Sequence of chain 1.A:
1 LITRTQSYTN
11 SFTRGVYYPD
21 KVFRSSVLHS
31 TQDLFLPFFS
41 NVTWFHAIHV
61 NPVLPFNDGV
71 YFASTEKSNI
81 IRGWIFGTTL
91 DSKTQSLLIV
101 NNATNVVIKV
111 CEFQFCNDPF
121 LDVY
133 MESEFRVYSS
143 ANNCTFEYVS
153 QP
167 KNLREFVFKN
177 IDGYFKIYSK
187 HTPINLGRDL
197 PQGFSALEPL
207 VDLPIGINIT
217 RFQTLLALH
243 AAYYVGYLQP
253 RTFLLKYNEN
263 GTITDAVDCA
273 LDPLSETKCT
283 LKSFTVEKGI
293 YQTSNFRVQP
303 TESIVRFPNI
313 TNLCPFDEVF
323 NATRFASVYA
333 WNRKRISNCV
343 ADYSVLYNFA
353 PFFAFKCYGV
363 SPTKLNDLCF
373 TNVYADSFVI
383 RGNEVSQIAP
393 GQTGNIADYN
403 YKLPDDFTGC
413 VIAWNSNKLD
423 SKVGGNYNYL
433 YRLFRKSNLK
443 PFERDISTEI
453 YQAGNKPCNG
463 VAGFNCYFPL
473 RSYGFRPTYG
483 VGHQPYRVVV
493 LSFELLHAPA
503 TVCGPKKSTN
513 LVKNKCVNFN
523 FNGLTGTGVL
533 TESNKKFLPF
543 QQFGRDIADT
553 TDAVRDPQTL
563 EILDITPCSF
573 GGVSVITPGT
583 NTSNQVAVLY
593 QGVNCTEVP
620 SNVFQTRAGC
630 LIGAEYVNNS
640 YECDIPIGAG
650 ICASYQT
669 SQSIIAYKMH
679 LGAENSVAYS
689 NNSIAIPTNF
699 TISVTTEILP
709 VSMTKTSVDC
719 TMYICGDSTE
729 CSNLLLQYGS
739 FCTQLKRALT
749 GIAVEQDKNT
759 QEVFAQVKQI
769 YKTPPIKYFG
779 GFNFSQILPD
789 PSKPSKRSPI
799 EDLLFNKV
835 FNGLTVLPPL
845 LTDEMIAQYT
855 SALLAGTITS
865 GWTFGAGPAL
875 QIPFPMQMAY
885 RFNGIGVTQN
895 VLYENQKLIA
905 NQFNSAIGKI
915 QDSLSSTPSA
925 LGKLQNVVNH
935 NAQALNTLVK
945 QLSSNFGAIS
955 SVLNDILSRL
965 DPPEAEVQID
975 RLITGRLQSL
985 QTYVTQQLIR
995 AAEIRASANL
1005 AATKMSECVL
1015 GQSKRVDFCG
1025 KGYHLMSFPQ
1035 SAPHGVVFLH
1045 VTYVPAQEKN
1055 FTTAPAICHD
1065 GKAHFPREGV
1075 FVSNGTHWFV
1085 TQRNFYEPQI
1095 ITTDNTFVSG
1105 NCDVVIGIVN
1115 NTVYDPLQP

Binding-site contacts:
Ligand atom C4 contacts residue ASN689 of chain 1.B at 4.2 Å.
Ligand atom C5 contacts residue ASN689 of chain 1.B at 3.6 Å.
Ligand atom C1 contacts residue ASN689 of chain 1.B at 1.4 Å.
Ligand atom O5 contacts residue ASN689 of chain 1.B at 2.3 Å (h-bond).
Ligand atom C8 contacts residue ILE1110 of chain 1.B at 4.4 Å (hydrophobic).
Ligand atom C2 contacts residue ASN689 of chain 1.B at 2.4 Å.
Ligand atom N2 contacts residue ASN689 of chain 1.B at 2.9 Å (h-bond).
Ligand atom C8 contacts residue ASN689 of chain 1.B at 4.3 Å.
Ligand atom O7 contacts residue ASN689 of chain 1.B at 2.8 Å (h-bond).
Ligand atom C7 contacts residue ASN689 of chain 1.B at 3.1 Å.
Ligand atom O7 contacts residue TYR776 of chain 1.A at 3.9 Å.
Ligand atom C3 contacts residue ASN689 of chain 1.B at 3.8 Å.

Sequence of chain 1.B:
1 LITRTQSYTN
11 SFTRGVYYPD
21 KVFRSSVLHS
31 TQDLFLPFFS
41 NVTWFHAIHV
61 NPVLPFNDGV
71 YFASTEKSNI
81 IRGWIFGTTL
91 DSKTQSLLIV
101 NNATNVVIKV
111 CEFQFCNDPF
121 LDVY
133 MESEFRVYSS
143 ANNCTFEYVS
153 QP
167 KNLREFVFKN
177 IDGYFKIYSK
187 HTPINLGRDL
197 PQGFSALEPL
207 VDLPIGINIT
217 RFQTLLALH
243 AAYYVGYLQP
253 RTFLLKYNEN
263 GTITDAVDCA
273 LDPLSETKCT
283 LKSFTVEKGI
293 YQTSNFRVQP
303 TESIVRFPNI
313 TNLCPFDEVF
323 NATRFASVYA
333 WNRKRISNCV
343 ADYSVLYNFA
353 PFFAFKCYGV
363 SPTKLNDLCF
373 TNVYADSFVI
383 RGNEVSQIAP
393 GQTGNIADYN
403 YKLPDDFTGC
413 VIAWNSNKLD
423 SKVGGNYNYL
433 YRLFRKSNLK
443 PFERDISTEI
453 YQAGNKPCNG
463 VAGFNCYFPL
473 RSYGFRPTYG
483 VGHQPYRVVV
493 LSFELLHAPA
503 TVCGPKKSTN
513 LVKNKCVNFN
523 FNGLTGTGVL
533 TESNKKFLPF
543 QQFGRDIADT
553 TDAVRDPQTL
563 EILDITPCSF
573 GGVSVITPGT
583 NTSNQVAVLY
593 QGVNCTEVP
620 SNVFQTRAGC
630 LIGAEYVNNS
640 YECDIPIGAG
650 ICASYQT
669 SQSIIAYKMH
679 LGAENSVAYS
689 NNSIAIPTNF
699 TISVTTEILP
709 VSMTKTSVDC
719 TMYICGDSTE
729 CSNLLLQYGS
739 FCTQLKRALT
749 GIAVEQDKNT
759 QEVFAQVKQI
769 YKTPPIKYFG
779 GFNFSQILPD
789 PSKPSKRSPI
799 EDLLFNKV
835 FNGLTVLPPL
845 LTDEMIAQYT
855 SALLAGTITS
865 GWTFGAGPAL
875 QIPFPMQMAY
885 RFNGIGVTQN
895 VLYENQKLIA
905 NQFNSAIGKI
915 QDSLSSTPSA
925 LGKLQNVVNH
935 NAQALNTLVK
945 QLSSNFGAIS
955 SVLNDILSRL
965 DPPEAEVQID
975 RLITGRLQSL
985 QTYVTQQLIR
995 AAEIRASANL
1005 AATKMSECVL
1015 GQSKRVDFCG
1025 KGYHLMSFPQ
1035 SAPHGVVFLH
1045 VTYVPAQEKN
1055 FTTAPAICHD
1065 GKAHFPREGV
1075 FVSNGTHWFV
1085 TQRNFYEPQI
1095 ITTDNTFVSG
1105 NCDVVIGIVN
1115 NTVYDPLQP

A small-molecule ligand and the protein it binds are described below.
Small molecule (SMILES): CC(=O)N[C@@H]1[C@@H](O)[C@H](O)[C@@H](CO)O[C@H]1O